Sequence of chain 1.B:
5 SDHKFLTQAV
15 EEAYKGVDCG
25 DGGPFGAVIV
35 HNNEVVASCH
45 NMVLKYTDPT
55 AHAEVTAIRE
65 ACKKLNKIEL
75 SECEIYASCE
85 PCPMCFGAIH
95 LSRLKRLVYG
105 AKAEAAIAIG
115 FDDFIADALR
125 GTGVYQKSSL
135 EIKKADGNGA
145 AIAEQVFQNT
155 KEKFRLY

This protein binds this small molecule.
Small molecule (SMILES): O=c1[nH]c(=O)c2ncn([C@@H]3O[C@H](CO)[C@@H](O)[C@H]3O)c2[nH]1

Sequence of chain 1.A:
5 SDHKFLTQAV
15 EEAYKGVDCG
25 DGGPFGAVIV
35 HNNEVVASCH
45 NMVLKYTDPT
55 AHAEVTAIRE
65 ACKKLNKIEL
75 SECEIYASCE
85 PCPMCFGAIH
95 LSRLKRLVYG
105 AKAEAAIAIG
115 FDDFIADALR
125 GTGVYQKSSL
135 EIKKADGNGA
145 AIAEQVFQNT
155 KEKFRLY

Binding-site contacts:
Ligand atom C6 contacts residue ASN45 of chain 1.B at 3.6 Å.
Ligand atom C5 contacts residue PHE29 of chain 1.B at 3.5 Å (hydrophobic).
Ligand atom N9 contacts residue PHE29 of chain 1.B at 3.6 Å.
Ligand atom O2' contacts residue HIS56 of chain 1.B at 3.6 Å.
Ligand atom N7 contacts residue TYR161 of chain 1.B at 2.9 Å (h-bond).
Ligand atom N1 contacts residue GLU58 of chain 1.B at 2.7 Å (salt-bridge).
Ligand atom O2 contacts residue CYS89 of chain 1.B at 3.5 Å (h-bond).
Ligand atom N3 contacts residue HIS56 of chain 1.B at 3.3 Å (h-bond).
Ligand atom N7 contacts residue ASN45 of chain 1.B at 3.1 Å (h-bond).
Ligand atom N1 contacts residue HIS56 of chain 1.B at 3.1 Å (h-bond).
Ligand atom N1 contacts residue ZN1 of chain 1.E at 3.1 Å.
Ligand atom C6 contacts residue HIS56 of chain 1.B at 3.2 Å.
Ligand atom O2 contacts residue ZN1 of chain 1.E at 2.2 Å.
Ligand atom O6 contacts residue PHE29 of chain 1.B at 3.3 Å.
Ligand atom C8 contacts residue PHE115 of chain 1.B at 3.6 Å (hydrophobic).
Ligand atom O6 contacts residue ALA57 of chain 1.B at 3.0 Å (h-bond).
Ligand atom C2 contacts residue GLU58 of chain 1.B at 3.5 Å.
Ligand atom C5 contacts residue ASN45 of chain 1.B at 3.6 Å.
Ligand atom C6 contacts residue PHE29 of chain 1.B at 3.5 Å (hydrophobic).
Ligand atom C8 contacts residue TYR161 of chain 1.B at 3.4 Å (hydrophobic).
Ligand atom C3' contacts residue ASP116 of chain 1.B at 3.5 Å.
Ligand atom O2 contacts residue HIS56 of chain 1.B at 3.6 Å (h-bond).
Ligand atom C4 contacts residue HIS56 of chain 1.B at 3.3 Å.
Ligand atom O2 contacts residue PRO85 of chain 1.B at 3.5 Å.
Ligand atom N9 contacts residue HIS56 of chain 1.B at 3.7 Å.
Ligand atom O2' contacts residue LEU95 of chain 1.A at 3.5 Å.
Ligand atom O6 contacts residue HIS56 of chain 1.B at 3.3 Å.
Ligand atom O6 contacts residue ASN45 of chain 1.B at 2.8 Å (h-bond).
Ligand atom N7 contacts residue PHE29 of chain 1.B at 3.0 Å.
Ligand atom O2' contacts residue PHE118 of chain 1.B at 3.2 Å.
Ligand atom C2 contacts residue HIS56 of chain 1.B at 3.0 Å.
Ligand atom C8 contacts residue PHE29 of chain 1.B at 3.2 Å (hydrophobic).
Ligand atom C5 contacts residue HIS56 of chain 1.B at 3.4 Å.
Ligand atom O2 contacts residue CYS86 of chain 1.B at 2.9 Å (h-bond).
Ligand atom O3' contacts residue ASP116 of chain 1.B at 2.7 Å (salt-bridge).
Ligand atom O2 contacts residue GLU58 of chain 1.B at 3.5 Å (salt-bridge).
Ligand atom N3 contacts residue ZN1 of chain 1.E at 3.2 Å.
Ligand atom O5' contacts residue GLU84 of chain 1.B at 3.5 Å (salt-bridge).
Ligand atom C2 contacts residue ZN1 of chain 1.E at 2.5 Å.
Ligand atom O4' contacts residue PHE29 of chain 1.B at 3.6 Å.